Binding-site contacts:
Ligand atom C1 contacts residue ARG379 of chain 12.B at 3.4 Å.
Ligand atom N1 contacts residue PRO378 of chain 12.B at 3.3 Å.
Ligand atom C1 contacts residue ALA377 of chain 12.B at 3.8 Å (hydrophobic).
Ligand atom N2 contacts residue VAL400 of chain 12.B at 3.7 Å.
Ligand atom O3 contacts residue ALA377 of chain 12.B at 3.7 Å.
Ligand atom C2 contacts residue CYS431 of chain 12.B at 3.9 Å (hydrophobic).
Ligand atom C2 contacts residue THR402 of chain 12.B at 4.0 Å.
Ligand atom N1 contacts residue ARG379 of chain 12.B at 3.0 Å (salt-bridge).
Ligand atom O3 contacts residue HIS69 of chain 12.B at 3.4 Å (h-bond).
Ligand atom C2 contacts residue ARG379 of chain 12.B at 3.9 Å.
Ligand atom N2 contacts residue CYS431 of chain 12.B at 4.0 Å.
Ligand atom C1 contacts residue CYS65 of chain 12.B at 3.2 Å (hydrophobic).
Ligand atom C3 contacts residue PRO401 of chain 12.B at 3.7 Å (hydrophobic).
Ligand atom C1 contacts residue PRO378 of chain 12.B at 4.2 Å (hydrophobic).
Ligand atom O3 contacts residue ALA68 of chain 12.B at 3.8 Å.
Ligand atom N1 contacts residue CYS65 of chain 12.B at 3.9 Å.
Ligand atom N2 contacts residue PRO401 of chain 12.B at 3.4 Å.
Ligand atom C2 contacts residue CYS434 of chain 12.B at 3.0 Å (hydrophobic).
Ligand atom N2 contacts residue CYS434 of chain 12.B at 3.3 Å.
Ligand atom C3 contacts residue CYS65 of chain 12.B at 3.2 Å (hydrophobic).
Ligand atom C3 contacts residue VAL400 of chain 12.B at 3.6 Å (hydrophobic).
Ligand atom FE contacts residue CYS65 of chain 12.B at 2.4 Å.
Ligand atom C3 contacts residue HIS69 of chain 12.B at 3.5 Å.
Ligand atom NI contacts residue CYS431 of chain 12.B at 2.4 Å.
Ligand atom C3 contacts residue CYS434 of chain 12.B at 3.3 Å (hydrophobic).
Ligand atom C2 contacts residue PRO401 of chain 12.B at 3.6 Å (hydrophobic).
Ligand atom NI contacts residue CYS62 of chain 12.B at 2.4 Å.
Ligand atom FE contacts residue CYS434 of chain 12.B at 2.5 Å.
Ligand atom C2 contacts residue VAL400 of chain 12.B at 3.7 Å (hydrophobic).
Ligand atom N2 contacts residue THR402 of chain 12.B at 3.0 Å (h-bond).
Ligand atom O3 contacts residue VAL400 of chain 12.B at 3.6 Å.
Ligand atom NI contacts residue CYS65 of chain 12.B at 2.5 Å.
Ligand atom NI contacts residue CYS434 of chain 12.B at 2.6 Å.
Ligand atom N1 contacts residue ALA377 of chain 12.B at 3.4 Å.
Ligand atom O3 contacts residue CYS65 of chain 12.B at 4.0 Å.
Ligand atom O3 contacts residue ASN382 of chain 12.B at 3.1 Å.
Ligand atom C1 contacts residue PRO401 of chain 12.B at 4.2 Å (hydrophobic).
Ligand atom O3 contacts residue PRO401 of chain 12.B at 3.4 Å.
Ligand atom C3 contacts residue ALA377 of chain 12.B at 4.0 Å (hydrophobic).
Ligand atom N2 contacts residue ARG379 of chain 12.B at 4.1 Å.

Sequence of chain 12.B:
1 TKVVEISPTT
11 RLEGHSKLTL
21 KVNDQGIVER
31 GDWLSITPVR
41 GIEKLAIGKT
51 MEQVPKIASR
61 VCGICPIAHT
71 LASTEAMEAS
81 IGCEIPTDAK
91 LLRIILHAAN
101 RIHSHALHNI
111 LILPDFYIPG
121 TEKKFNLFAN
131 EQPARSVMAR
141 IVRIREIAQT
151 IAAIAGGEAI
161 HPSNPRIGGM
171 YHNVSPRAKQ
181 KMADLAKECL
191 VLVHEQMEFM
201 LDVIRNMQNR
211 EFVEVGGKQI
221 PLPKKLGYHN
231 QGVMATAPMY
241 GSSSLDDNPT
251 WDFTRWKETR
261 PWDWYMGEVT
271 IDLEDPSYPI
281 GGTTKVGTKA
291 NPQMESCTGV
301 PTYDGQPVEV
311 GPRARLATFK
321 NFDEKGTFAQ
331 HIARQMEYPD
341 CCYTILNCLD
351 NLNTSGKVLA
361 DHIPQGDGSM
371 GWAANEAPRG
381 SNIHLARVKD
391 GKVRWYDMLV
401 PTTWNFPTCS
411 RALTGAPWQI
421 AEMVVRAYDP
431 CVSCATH

The small molecule below binds the protein below.
Small molecule (SMILES): N#C[Fe]([Ni])(C#N)C=O